Binding-site contacts:
Ligand atom C3 contacts residue ASP226 of chain 1.B at 3.9 Å.
Ligand atom C7 contacts residue ASN440 of chain 1.B at 3.9 Å.
Ligand atom C1 contacts residue ASP226 of chain 1.B at 3.7 Å.
Ligand atom C7 contacts residue LYS200 of chain 1.B at 4.0 Å.
Ligand atom C8 contacts residue SER204 of chain 1.B at 3.5 Å.
Ligand atom C6 contacts residue SER439 of chain 1.B at 4.0 Å.
Ligand atom C8 contacts residue LEU224 of chain 1.B at 3.7 Å (hydrophobic).
Ligand atom O6 contacts residue ASN440 of chain 1.B at 3.7 Å.
Ligand atom O7 contacts residue ASN440 of chain 1.B at 2.9 Å (h-bond).
Ligand atom O4 contacts residue PHE202 of chain 1.B at 3.7 Å.
Ligand atom C2 contacts residue ASN440 of chain 1.B at 3.6 Å.
Ligand atom C7 contacts residue ASN267 of chain 1.B at 3.6 Å.
Ligand atom C3 contacts residue ASN267 of chain 1.B at 3.8 Å.
Ligand atom O7 contacts residue LEU224 of chain 1.B at 3.5 Å.
Ligand atom C1 contacts residue ASN267 of chain 1.B at 1.4 Å.
Ligand atom C5 contacts residue ASN267 of chain 1.B at 3.6 Å.
Ligand atom O7 contacts residue LYS200 of chain 1.B at 3.3 Å (salt-bridge).
Ligand atom C7 contacts residue LEU224 of chain 1.B at 3.5 Å (hydrophobic).
Ligand atom O5 contacts residue ASN267 of chain 1.B at 2.3 Å (h-bond).
Ligand atom O7 contacts residue ASN267 of chain 1.B at 3.8 Å.
Ligand atom C8 contacts residue TYR265 of chain 1.B at 3.6 Å (hydrophobic).
Ligand atom O6 contacts residue ASP436 of chain 1.B at 2.9 Å (salt-bridge).
Ligand atom O6 contacts residue HIS438 of chain 1.B at 4.0 Å.
Ligand atom C6 contacts residue ASP436 of chain 1.B at 3.9 Å.
Ligand atom C4 contacts residue ASN440 of chain 1.B at 3.7 Å.
Ligand atom N2 contacts residue ASN267 of chain 1.B at 2.9 Å (h-bond).
Ligand atom C7 contacts residue PHE441 of chain 1.B at 3.9 Å (hydrophobic).
Ligand atom C8 contacts residue SER228 of chain 1.B at 3.7 Å.
Ligand atom N2 contacts residue ASP226 of chain 1.B at 3.1 Å (salt-bridge).
Ligand atom O7 contacts residue PHE441 of chain 1.B at 3.0 Å (h-bond).
Ligand atom C7 contacts residue TYR442 of chain 1.B at 3.8 Å (hydrophobic).
Ligand atom C2 contacts residue ASN267 of chain 1.B at 2.4 Å.
Ligand atom C8 contacts residue TYR442 of chain 1.B at 3.7 Å (hydrophobic).
Ligand atom C8 contacts residue LYS200 of chain 1.B at 3.8 Å.
Ligand atom C6 contacts residue HIS438 of chain 1.B at 3.4 Å.
Ligand atom O6 contacts residue HIS438 of chain 1.B at 3.7 Å.
Ligand atom O7 contacts residue TYR442 of chain 1.B at 3.6 Å.
Ligand atom C2 contacts residue ASP226 of chain 1.B at 3.8 Å.
Ligand atom N2 contacts residue SER228 of chain 1.B at 3.9 Å.
Ligand atom C6 contacts residue HIS438 of chain 1.B at 3.4 Å.

This protein binds this small molecule.
Small molecule (SMILES): CC(=O)N[C@H]1[C@H](O[C@H]2[C@H](O)[C@@H](NC(C)=O)CO[C@@H]2CO)O[C@H](CO)[C@@H](O[C@@H]2O[C@H](CO[C@H]3O[C@H](CO)[C@@H](O)[C@H](O)[C@@H]3O)[C@@H](O)[C@H](O[C@H]3O[C@H](CO)[C@@H](O)[C@H](O)[C@@H]3O)[C@@H]2O)[C@@H]1O

Sequence of chain 1.B:
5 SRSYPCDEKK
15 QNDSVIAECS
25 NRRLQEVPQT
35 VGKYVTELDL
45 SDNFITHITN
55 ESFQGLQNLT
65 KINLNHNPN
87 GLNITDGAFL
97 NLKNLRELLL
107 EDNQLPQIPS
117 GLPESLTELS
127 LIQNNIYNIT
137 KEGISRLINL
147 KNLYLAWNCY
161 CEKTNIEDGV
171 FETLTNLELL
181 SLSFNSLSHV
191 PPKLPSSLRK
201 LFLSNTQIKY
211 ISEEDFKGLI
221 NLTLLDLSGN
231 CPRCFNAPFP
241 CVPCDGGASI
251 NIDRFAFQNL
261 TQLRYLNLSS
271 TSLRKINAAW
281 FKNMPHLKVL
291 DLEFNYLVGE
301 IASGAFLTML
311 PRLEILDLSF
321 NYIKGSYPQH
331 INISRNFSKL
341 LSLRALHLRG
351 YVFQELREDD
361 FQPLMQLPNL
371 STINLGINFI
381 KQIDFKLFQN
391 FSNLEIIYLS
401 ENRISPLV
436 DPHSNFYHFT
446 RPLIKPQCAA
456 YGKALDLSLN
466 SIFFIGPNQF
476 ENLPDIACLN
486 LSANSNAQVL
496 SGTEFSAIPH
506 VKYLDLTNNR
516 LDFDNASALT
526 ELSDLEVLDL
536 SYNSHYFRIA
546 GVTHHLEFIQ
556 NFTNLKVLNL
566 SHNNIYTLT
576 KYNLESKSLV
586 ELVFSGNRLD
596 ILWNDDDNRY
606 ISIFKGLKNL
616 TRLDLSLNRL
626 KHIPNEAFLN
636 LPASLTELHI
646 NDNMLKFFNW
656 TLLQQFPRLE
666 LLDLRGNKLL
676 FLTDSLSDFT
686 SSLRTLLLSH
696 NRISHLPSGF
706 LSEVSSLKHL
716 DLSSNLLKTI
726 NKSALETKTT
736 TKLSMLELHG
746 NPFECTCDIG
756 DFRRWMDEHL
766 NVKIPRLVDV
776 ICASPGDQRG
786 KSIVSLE